The small molecule below binds the protein below.
Small molecule (SMILES): Cc1cn([C@H]2C[C@H](O[P](=O)(O)OC[C@H]3O[C@@H](n4cnc5c(N)ncnc54)C[C@@H]3O[P](=O)(O)OC[C@H]3O[C@@H](n4cnc5c(=O)nc(N)[nH]c54)C[C@@H]3O[P](=O)(O)OC[C@H]3O[C@@H](n4cnc5c(N)ncnc54)C[C@@H]3OP(=O)(O)O)[C@@H](CO[P](=O)(O)O[C@H]3C[C@H](n4cc(C)c(=O)[nH]c4=O)O[C@@H]3CO[P](=O)(O)O[C@H]3C[C@H](n4cnc5c(N)ncnc54)O[C@@H]3CO[P](=O)(O)O[C@H]3C[C@H](n4ccc(N)nc4=O)O[C@@H]3CO)O2)c(=O)[nH]c1=O

Binding-site contacts:
Ligand atom OP1 contacts residue GLU232 of chain 1.C at 3.1 Å (salt-bridge).
Ligand atom N6 contacts residue DT6 of chain 1.B at 3.0 Å (h-bond).
Ligand atom O4 contacts residue DA5 of chain 1.B at 3.4 Å (h-bond).
Ligand atom OP1 contacts residue GLY231 of chain 1.C at 3.1 Å.
Ligand atom N3 contacts residue DA4 of chain 1.B at 2.3 Å (h-bond).
Ligand atom C2 contacts residue DG7 of chain 1.B at 3.1 Å.
Ligand atom O4 contacts residue DA4 of chain 1.B at 2.6 Å (h-bond).
Ligand atom P contacts residue THR233 of chain 1.C at 3.4 Å.
Ligand atom N1 contacts residue DC2 of chain 1.B at 2.7 Å (h-bond).
Ligand atom C2 contacts residue DT3 of chain 1.B at 3.1 Å.
Ligand atom N6 contacts residue DT3 of chain 1.B at 2.4 Å (h-bond).
Ligand atom O2 contacts residue DA4 of chain 1.B at 3.0 Å.
Ligand atom C6 contacts residue DT1 of chain 1.B at 3.3 Å.
Ligand atom C6 contacts residue DT3 of chain 1.B at 3.1 Å.
Ligand atom O2 contacts residue DA5 of chain 1.B at 3.4 Å.
Ligand atom O4 contacts residue DT3 of chain 1.B at 3.5 Å (h-bond).
Ligand atom N2 contacts residue DC2 of chain 1.B at 2.9 Å (h-bond).
Ligand atom N3 contacts residue DG7 of chain 1.B at 3.5 Å (h-bond).
Ligand atom OP1 contacts residue LYS234 of chain 1.C at 3.4 Å (salt-bridge).
Ligand atom O6 contacts residue DC2 of chain 1.B at 2.4 Å (h-bond).
Ligand atom N6 contacts residue DA5 of chain 1.B at 3.0 Å (h-bond).
Ligand atom N1 contacts residue DG7 of chain 1.B at 3.4 Å (h-bond).
Ligand atom C6 contacts residue DC2 of chain 1.B at 2.9 Å.
Ligand atom OP1 contacts residue LYS230 of chain 1.C at 3.1 Å (salt-bridge).
Ligand atom N3 contacts residue DG7 of chain 1.B at 3.3 Å (h-bond).
Ligand atom N6 contacts residue DT1 of chain 1.B at 2.8 Å (h-bond).
Ligand atom N1 contacts residue DT1 of chain 1.B at 2.8 Å (h-bond).
Ligand atom N1 contacts residue DT3 of chain 1.B at 2.4 Å (h-bond).
Ligand atom C2 contacts residue DA4 of chain 1.B at 3.5 Å.
Ligand atom N3 contacts residue DA5 of chain 1.B at 2.8 Å (h-bond).
Ligand atom N6 contacts residue DC2 of chain 1.B at 3.3 Å (h-bond).
Ligand atom N1 contacts residue DT6 of chain 1.B at 2.7 Å (h-bond).
Ligand atom C2 contacts residue DT6 of chain 1.B at 3.3 Å.
Ligand atom N2 contacts residue DT3 of chain 1.B at 3.4 Å (h-bond).
Ligand atom C2 contacts residue DC2 of chain 1.B at 3.2 Å.
Ligand atom C2 contacts residue DA4 of chain 1.B at 3.2 Å.
Ligand atom C2 contacts residue DT1 of chain 1.B at 3.2 Å.
Ligand atom OP1 contacts residue THR233 of chain 1.C at 2.7 Å (h-bond).
Ligand atom O2 contacts residue DG7 of chain 1.B at 2.6 Å (h-bond).
Ligand atom C4 contacts residue DA4 of chain 1.B at 3.1 Å.

Sequence of chain 1.C:
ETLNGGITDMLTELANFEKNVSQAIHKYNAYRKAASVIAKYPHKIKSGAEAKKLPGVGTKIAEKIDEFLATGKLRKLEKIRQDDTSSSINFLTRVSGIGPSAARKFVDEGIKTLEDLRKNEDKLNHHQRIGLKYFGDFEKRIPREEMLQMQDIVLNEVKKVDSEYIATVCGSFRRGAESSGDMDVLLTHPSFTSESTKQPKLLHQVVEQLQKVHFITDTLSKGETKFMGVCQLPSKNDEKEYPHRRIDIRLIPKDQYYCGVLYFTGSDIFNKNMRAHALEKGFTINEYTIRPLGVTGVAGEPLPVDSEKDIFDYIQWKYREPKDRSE